A protein and the small-molecule ligand that binds it are described below.
Small molecule (SMILES): CC(=O)Nc1ccc2c(c1)OCc1cc(-c3ccccc3C#CCCCO)nn1C2

Sequence of chain 1.D:
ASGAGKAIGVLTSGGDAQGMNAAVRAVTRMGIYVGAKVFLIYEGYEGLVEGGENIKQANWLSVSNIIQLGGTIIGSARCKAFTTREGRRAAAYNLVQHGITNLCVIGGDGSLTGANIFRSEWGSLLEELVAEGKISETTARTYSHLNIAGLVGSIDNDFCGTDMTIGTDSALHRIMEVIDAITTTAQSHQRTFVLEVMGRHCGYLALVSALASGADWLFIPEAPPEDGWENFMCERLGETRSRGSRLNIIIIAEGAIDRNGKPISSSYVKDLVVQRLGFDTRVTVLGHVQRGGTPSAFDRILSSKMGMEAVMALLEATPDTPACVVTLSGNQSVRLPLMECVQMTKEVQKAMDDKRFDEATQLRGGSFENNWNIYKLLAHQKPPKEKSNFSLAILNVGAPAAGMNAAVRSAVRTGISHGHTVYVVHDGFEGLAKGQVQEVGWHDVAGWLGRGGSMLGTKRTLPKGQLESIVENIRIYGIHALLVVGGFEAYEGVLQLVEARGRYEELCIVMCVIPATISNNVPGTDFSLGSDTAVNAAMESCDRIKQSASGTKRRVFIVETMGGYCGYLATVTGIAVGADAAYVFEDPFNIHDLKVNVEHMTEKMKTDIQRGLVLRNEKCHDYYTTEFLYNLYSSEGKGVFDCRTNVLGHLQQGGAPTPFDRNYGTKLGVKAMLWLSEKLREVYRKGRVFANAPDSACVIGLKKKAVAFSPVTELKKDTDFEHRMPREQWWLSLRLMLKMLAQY

Binding-site contacts:
Ligand atom N19 contacts residue ASP179 of chain 1.D at 3.2 Å (salt-bridge).
Ligand atom C16 contacts residue PHE670 of chain 1.D at 3.0 Å (hydrophobic).
Ligand atom C08 contacts residue LEU744 of chain 1.D at 3.3 Å (hydrophobic).
Ligand atom N24 contacts residue PHE308 of chain 1.D at 3.3 Å.
Ligand atom C25 contacts residue PHE537 of chain 1.D at 3.3 Å (hydrophobic).
Ligand atom C07 contacts residue LEU744 of chain 1.D at 3.5 Å (hydrophobic).
Ligand atom N19 contacts residue PHE670 of chain 1.D at 3.3 Å.
Ligand atom N19 contacts residue MET174 of chain 1.D at 3.4 Å.
Ligand atom C12 contacts residue ASN341 of chain 1.D at 3.3 Å.
Ligand atom N28 contacts residue PHE308 of chain 1.D at 3.3 Å.
Ligand atom C29 contacts residue PHE308 of chain 1.D at 3.5 Å (hydrophobic).
Ligand atom C11 contacts residue ASN341 of chain 1.D at 3.0 Å.
Ligand atom C18 contacts residue ASP542 of chain 1.D at 2.8 Å.
Ligand atom C18 contacts residue PHE308 of chain 1.D at 3.6 Å (hydrophobic).
Ligand atom C17 contacts residue ASP542 of chain 1.D at 3.5 Å.
Ligand atom C20 contacts residue PHE670 of chain 1.D at 3.4 Å (hydrophobic).
Ligand atom C08 contacts residue ILE311 of chain 1.D at 3.6 Å (hydrophobic).
Ligand atom C04 contacts residue TYR578 of chain 1.D at 3.3 Å (hydrophobic).
Ligand atom C14 contacts residue PHE670 of chain 1.D at 3.4 Å (hydrophobic).
Ligand atom C15 contacts residue PHE670 of chain 1.D at 3.0 Å (hydrophobic).
Ligand atom C30 contacts residue PHE537 of chain 1.D at 3.3 Å (hydrophobic).
Ligand atom O01 contacts residue ASP542 of chain 1.D at 3.5 Å (salt-bridge).
Ligand atom O01 contacts residue VAL545 of chain 1.D at 3.3 Å.
Ligand atom C09 contacts residue TRP740 of chain 1.D at 3.5 Å (hydrophobic).
Ligand atom C03 contacts residue ASP542 of chain 1.D at 3.7 Å.
Ligand atom C23 contacts residue PHE308 of chain 1.D at 3.6 Å (hydrophobic).
Ligand atom C13 contacts residue PHE308 of chain 1.D at 3.5 Å (hydrophobic).
Ligand atom O01 contacts residue TYR578 of chain 1.D at 2.9 Å (h-bond).
Ligand atom C02 contacts residue ASP542 of chain 1.D at 2.6 Å.
Ligand atom C17 contacts residue PHE670 of chain 1.D at 3.0 Å (hydrophobic).
Ligand atom C18 contacts residue PHE670 of chain 1.D at 3.6 Å (hydrophobic).
Ligand atom O21 contacts residue PHE670 of chain 1.D at 2.9 Å.
Ligand atom N28 contacts residue PHE537 of chain 1.D at 3.4 Å.
Ligand atom C29 contacts residue PHE537 of chain 1.D at 3.5 Å (hydrophobic).
Ligand atom C30 contacts residue PHE308 of chain 1.D at 3.6 Å (hydrophobic).
Ligand atom C04 contacts residue ILE311 of chain 1.D at 3.5 Å (hydrophobic).
Ligand atom N24 contacts residue PHE537 of chain 1.D at 3.3 Å.
Ligand atom C25 contacts residue PHE308 of chain 1.D at 3.4 Å (hydrophobic).
Ligand atom C02 contacts residue VAL545 of chain 1.D at 3.3 Å (hydrophobic).
Ligand atom C12 contacts residue LYS315 of chain 1.D at 3.6 Å.